Sequence of chain 2.A:
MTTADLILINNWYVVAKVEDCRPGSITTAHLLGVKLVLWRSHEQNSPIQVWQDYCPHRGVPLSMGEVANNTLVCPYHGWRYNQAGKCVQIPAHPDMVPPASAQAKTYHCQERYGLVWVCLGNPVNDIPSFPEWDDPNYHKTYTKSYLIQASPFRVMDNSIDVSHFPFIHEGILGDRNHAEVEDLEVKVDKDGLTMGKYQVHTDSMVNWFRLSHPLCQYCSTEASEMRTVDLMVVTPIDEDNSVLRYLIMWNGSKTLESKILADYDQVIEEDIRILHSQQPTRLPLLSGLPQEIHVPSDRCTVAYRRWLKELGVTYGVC

Binding-site contacts:
Ligand atom C20 contacts residue LEU173 of chain 2.A at 4.1 Å (hydrophobic).
Ligand atom N08 contacts residue ASN216 of chain 2.A at 4.0 Å.
Ligand atom C14 contacts residue TYR273 of chain 2.A at 3.8 Å (hydrophobic).
Ligand atom N13 contacts residue ASP239 of chain 2.A at 2.6 Å (salt-bridge).
Ligand atom N08 contacts residue CYS228 of chain 2.A at 4.0 Å.
Ligand atom C12 contacts residue TYR255 of chain 2.A at 3.6 Å (hydrophobic).
Ligand atom N15 contacts residue GLN226 of chain 2.A at 2.9 Å (h-bond).
Ligand atom C19 contacts residue SER159 of chain 2.A at 3.7 Å.
Ligand atom N11 contacts residue SER159 of chain 2.A at 3.5 Å (h-bond).
Ligand atom C04 contacts residue TYR273 of chain 2.A at 3.8 Å (hydrophobic).
Ligand atom N15 contacts residue ASP239 of chain 2.A at 2.6 Å (salt-bridge).
Ligand atom O17 contacts residue VAL276 of chain 2.A at 3.6 Å.
Ligand atom C12 contacts residue GLN226 of chain 2.A at 3.4 Å.
Ligand atom O01 contacts residue TYR273 of chain 2.A at 3.4 Å.
Ligand atom N15 contacts residue MET241 of chain 2.A at 3.7 Å.
Ligand atom O18 contacts residue TYR255 of chain 2.A at 2.8 Å (h-bond).
Ligand atom O18 contacts residue SER159 of chain 2.A at 3.1 Å (h-bond).
Ligand atom N21 contacts residue TYR273 of chain 2.A at 4.0 Å.
Ligand atom C20 contacts residue PHE165 of chain 2.A at 3.8 Å (hydrophobic).
Ligand atom O17 contacts residue TYR255 of chain 2.A at 3.9 Å.
Ligand atom C02 contacts residue TYR273 of chain 2.A at 3.7 Å (hydrophobic).
Ligand atom C07 contacts residue CYS228 of chain 2.A at 4.0 Å (hydrophobic).
Ligand atom N13 contacts residue TYR255 of chain 2.A at 3.2 Å.
Ligand atom O01 contacts residue ASP272 of chain 2.A at 3.5 Å (salt-bridge).
Ligand atom C14 contacts residue ASP239 of chain 2.A at 3.7 Å.
Ligand atom C16 contacts residue TYR255 of chain 2.A at 3.9 Å (hydrophobic).
Ligand atom C05 contacts residue TYR273 of chain 2.A at 3.5 Å (hydrophobic).
Ligand atom N13 contacts residue TYR273 of chain 2.A at 3.9 Å.
Ligand atom N15 contacts residue TYR255 of chain 2.A at 3.9 Å.
Ligand atom O01 contacts residue VAL276 of chain 2.A at 3.5 Å.
Ligand atom N11 contacts residue GLN226 of chain 2.A at 3.3 Å (h-bond).
Ligand atom N15 contacts residue CYS228 of chain 2.A at 3.2 Å.
Ligand atom C12 contacts residue CYS228 of chain 2.A at 3.8 Å (hydrophobic).
Ligand atom C14 contacts residue TYR255 of chain 2.A at 3.8 Å (hydrophobic).
Ligand atom N21 contacts residue ILE172 of chain 2.A at 4.0 Å.
Ligand atom C05 contacts residue ASP239 of chain 2.A at 3.7 Å.
Ligand atom O03 contacts residue TYR273 of chain 2.A at 3.9 Å.
Ligand atom C12 contacts residue ASP239 of chain 2.A at 3.4 Å.
Ligand atom C16 contacts residue SER159 of chain 2.A at 3.9 Å.
Ligand atom O18 contacts residue MET241 of chain 2.A at 4.2 Å.

A small-molecule ligand and the protein it binds are described below.
Small molecule (SMILES): NC(=O)OC[C@@H]1N=C(N)N2CCC(O)(O)[C@@]23N=C(N)N[C@@H]13